This small molecule binds to this protein.
Small molecule (SMILES): Nc1ncccc1OCc1ccccc1

Binding-site contacts:
Ligand atom C9 contacts residue ALA138 of chain 1.A at 4.0 Å (hydrophobic).
Ligand atom O8 contacts residue TRP312 of chain 1.A at 3.9 Å.
Ligand atom C7 contacts residue TRP312 of chain 1.A at 3.7 Å (hydrophobic).
Ligand atom C10 contacts residue ALA138 of chain 1.A at 3.6 Å (hydrophobic).
Ligand atom C11 contacts residue PHE315 of chain 1.A at 3.4 Å (hydrophobic).
Ligand atom C7 contacts residue PHE315 of chain 1.A at 3.5 Å (hydrophobic).
Ligand atom C15 contacts residue PRO375 of chain 1.A at 3.3 Å (hydrophobic).
Ligand atom C2 contacts residue ALA378 of chain 1.A at 4.1 Å (hydrophobic).
Ligand atom N1 contacts residue TYR379 of chain 1.A at 3.0 Å (h-bond).
Ligand atom C5 contacts residue TRP312 of chain 1.A at 3.5 Å (hydrophobic).
Ligand atom C14 contacts residue TYR268 of chain 1.A at 4.0 Å (hydrophobic).
Ligand atom C13 contacts residue GLN137 of chain 1.A at 3.9 Å.
Ligand atom C5 contacts residue VAL368 of chain 1.A at 3.6 Å (hydrophobic).
Ligand atom C2 contacts residue TYR379 of chain 1.A at 4.0 Å (hydrophobic).
Ligand atom C10 contacts residue PRO375 of chain 1.A at 3.9 Å (hydrophobic).
Ligand atom C6 contacts residue PHE315 of chain 1.A at 2.9 Å (hydrophobic).
Ligand atom C12 contacts residue GLN137 of chain 1.A at 3.6 Å.
Ligand atom C11 contacts residue ALA138 of chain 1.A at 3.8 Å (hydrophobic).
Ligand atom C6 contacts residue TRP312 of chain 1.A at 2.9 Å (hydrophobic).
Ligand atom C14 contacts residue ALA138 of chain 1.A at 3.7 Å (hydrophobic).
Ligand atom N1 contacts residue PRO375 of chain 1.A at 2.7 Å (h-bond).
Ligand atom C14 contacts residue ASP376 of chain 1.A at 3.4 Å.
Ligand atom C12 contacts residue PHE315 of chain 1.A at 3.5 Å (hydrophobic).
Ligand atom C5 contacts residue PHE315 of chain 1.A at 3.6 Å (hydrophobic).
Ligand atom C4 contacts residue VAL368 of chain 1.A at 3.7 Å (hydrophobic).
Ligand atom O8 contacts residue PHE315 of chain 1.A at 3.6 Å.
Ligand atom C13 contacts residue ALA138 of chain 1.A at 3.8 Å (hydrophobic).
Ligand atom C15 contacts residue ASP376 of chain 1.A at 3.7 Å.
Ligand atom N3 contacts residue TYR379 of chain 1.A at 4.1 Å.
Ligand atom C15 contacts residue TYR379 of chain 1.A at 4.1 Å (hydrophobic).
Ligand atom C9 contacts residue PRO375 of chain 1.A at 3.3 Å (hydrophobic).
Ligand atom C15 contacts residue ALA138 of chain 1.A at 3.7 Å (hydrophobic).
Ligand atom C12 contacts residue TYR379 of chain 1.A at 4.0 Å (hydrophobic).
Ligand atom C14 contacts residue TYR379 of chain 1.A at 4.0 Å (hydrophobic).
Ligand atom N1 contacts residue ALA378 of chain 1.A at 3.4 Å.
Ligand atom C2 contacts residue PRO375 of chain 1.A at 4.0 Å (hydrophobic).
Ligand atom C14 contacts residue GLN137 of chain 1.A at 4.1 Å.
Ligand atom C13 contacts residue TYR268 of chain 1.A at 4.1 Å (hydrophobic).
Ligand atom C13 contacts residue TYR379 of chain 1.A at 4.0 Å (hydrophobic).
Ligand atom N3 contacts residue ALA378 of chain 1.A at 3.5 Å (h-bond).

Sequence of chain 1.A:
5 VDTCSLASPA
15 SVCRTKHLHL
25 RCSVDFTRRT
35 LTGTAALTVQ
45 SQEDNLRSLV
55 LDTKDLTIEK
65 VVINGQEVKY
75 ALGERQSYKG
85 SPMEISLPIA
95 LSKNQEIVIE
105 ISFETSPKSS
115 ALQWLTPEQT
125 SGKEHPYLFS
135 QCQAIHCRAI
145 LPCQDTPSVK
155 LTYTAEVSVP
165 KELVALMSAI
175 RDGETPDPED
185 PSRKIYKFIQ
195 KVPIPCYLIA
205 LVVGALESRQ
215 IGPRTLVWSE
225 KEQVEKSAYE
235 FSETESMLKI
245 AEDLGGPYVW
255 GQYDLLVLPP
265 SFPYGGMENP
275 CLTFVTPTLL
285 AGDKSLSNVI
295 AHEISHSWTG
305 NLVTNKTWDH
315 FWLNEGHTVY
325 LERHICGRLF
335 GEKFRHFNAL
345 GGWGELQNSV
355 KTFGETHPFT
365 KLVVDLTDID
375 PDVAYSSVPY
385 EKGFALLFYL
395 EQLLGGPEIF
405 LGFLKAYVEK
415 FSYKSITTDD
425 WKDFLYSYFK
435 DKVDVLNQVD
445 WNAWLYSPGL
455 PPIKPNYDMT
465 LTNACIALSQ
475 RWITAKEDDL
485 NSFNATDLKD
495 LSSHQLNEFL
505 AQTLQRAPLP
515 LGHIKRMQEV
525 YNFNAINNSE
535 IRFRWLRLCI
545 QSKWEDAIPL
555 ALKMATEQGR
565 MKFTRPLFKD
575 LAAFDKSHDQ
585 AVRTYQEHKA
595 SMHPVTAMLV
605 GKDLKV